Binding-site contacts:
Ligand atom O5 contacts residue ASN87 of chain 18.Q at 2.3 Å (h-bond).
Ligand atom O6 contacts residue LEU151 of chain 18.Q at 3.4 Å.
Ligand atom O5 contacts residue SER79 of chain 18.Q at 4.4 Å.
Ligand atom N2 contacts residue ASN87 of chain 18.Q at 2.9 Å (h-bond).
Ligand atom C1 contacts residue ASN87 of chain 18.Q at 1.4 Å.
Ligand atom C7 contacts residue ASN87 of chain 18.Q at 3.6 Å.
Ligand atom C4 contacts residue LEU151 of chain 18.Q at 4.4 Å (hydrophobic).
Ligand atom C4 contacts residue ASN87 of chain 18.Q at 4.2 Å.
Ligand atom C2 contacts residue ASN87 of chain 18.Q at 2.4 Å.
Ligand atom C3 contacts residue ASN87 of chain 18.Q at 3.7 Å.
Ligand atom O7 contacts residue ASP85 of chain 18.Q at 4.3 Å.
Ligand atom C6 contacts residue LEU151 of chain 18.Q at 3.8 Å (hydrophobic).
Ligand atom C5 contacts residue ASN87 of chain 18.Q at 3.7 Å.
Ligand atom O7 contacts residue ASN87 of chain 18.Q at 3.9 Å.
Ligand atom O5 contacts residue SER89 of chain 18.Q at 4.1 Å.
Ligand atom C1 contacts residue SER89 of chain 18.Q at 4.5 Å.
Ligand atom C5 contacts residue SER89 of chain 18.Q at 4.3 Å.
Ligand atom O4 contacts residue LEU151 of chain 18.Q at 3.7 Å.
Ligand atom C5 contacts residue LEU151 of chain 18.Q at 4.1 Å (hydrophobic).

The small molecule below binds the protein below.
Small molecule (SMILES): CC(=O)N[C@@H]1[C@@H](O)[C@H](O)[C@@H](CO)O[C@H]1O

Sequence of chain 18.Q:
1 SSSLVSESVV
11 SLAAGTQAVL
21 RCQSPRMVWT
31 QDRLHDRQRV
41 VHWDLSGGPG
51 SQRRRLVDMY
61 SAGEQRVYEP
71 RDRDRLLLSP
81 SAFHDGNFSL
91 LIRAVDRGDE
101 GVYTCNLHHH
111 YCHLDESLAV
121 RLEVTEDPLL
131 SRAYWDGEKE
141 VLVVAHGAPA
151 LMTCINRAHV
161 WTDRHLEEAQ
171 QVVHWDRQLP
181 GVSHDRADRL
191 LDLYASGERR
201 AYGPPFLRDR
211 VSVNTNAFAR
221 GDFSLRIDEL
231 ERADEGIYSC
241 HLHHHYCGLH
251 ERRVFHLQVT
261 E